The small molecule below binds the protein below.
Small molecule (SMILES): CC(=O)N[C@@H]1[C@@H](O)[C@H](O)[C@@H](CO)O[C@H]1O

Sequence of chain 1.T:
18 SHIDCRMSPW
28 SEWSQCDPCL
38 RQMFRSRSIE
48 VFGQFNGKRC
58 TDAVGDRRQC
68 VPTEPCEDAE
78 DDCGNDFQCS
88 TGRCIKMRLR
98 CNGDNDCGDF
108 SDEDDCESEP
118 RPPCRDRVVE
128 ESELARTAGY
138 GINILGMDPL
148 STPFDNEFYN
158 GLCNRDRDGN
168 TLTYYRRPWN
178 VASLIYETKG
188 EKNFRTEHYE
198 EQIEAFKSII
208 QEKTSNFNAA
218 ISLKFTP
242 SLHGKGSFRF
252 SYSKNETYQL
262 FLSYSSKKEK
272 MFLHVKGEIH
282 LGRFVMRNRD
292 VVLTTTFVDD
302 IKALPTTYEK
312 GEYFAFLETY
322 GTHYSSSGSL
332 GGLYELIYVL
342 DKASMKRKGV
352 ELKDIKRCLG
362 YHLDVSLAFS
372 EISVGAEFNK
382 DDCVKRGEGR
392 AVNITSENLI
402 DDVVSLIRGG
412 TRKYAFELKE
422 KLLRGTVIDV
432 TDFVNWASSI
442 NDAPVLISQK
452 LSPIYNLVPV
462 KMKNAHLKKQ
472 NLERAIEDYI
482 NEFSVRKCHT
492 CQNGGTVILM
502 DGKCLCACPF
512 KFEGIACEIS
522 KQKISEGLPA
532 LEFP

Binding-site contacts:
Ligand atom C8 contacts residue GLU209 of chain 1.T at 3.2 Å.
Ligand atom N2 contacts residue THR258 of chain 1.T at 4.0 Å.
Ligand atom C6 contacts residue LYS357 of chain 1.T at 3.5 Å.
Ligand atom C3 contacts residue ASN256 of chain 1.T at 3.8 Å.
Ligand atom C5 contacts residue ASP355 of chain 1.T at 3.5 Å.
Ligand atom C6 contacts residue ASN256 of chain 1.T at 4.5 Å.
Ligand atom C5 contacts residue ASN256 of chain 1.T at 3.7 Å.
Ligand atom O6 contacts residue LYS357 of chain 1.T at 3.4 Å (salt-bridge).
Ligand atom O7 contacts residue ASN256 of chain 1.T at 3.4 Å (h-bond).
Ligand atom O5 contacts residue ASN256 of chain 1.T at 2.4 Å (h-bond).
Ligand atom C6 contacts residue ASP355 of chain 1.T at 3.2 Å.
Ligand atom C2 contacts residue ASN256 of chain 1.T at 2.4 Å.
Ligand atom C1 contacts residue ASN256 of chain 1.T at 1.4 Å.
Ligand atom N2 contacts residue ASN256 of chain 1.T at 2.8 Å (h-bond).
Ligand atom O7 contacts residue THR211 of chain 1.T at 4.3 Å.
Ligand atom C2 contacts residue THR258 of chain 1.T at 4.4 Å.
Ligand atom C8 contacts residue ASN256 of chain 1.T at 4.4 Å.
Ligand atom C7 contacts residue ASN256 of chain 1.T at 3.3 Å.
Ligand atom C8 contacts residue THR211 of chain 1.T at 4.2 Å.
Ligand atom C4 contacts residue ASN256 of chain 1.T at 4.3 Å.
Ligand atom O6 contacts residue ASP355 of chain 1.T at 4.3 Å.
Ligand atom O5 contacts residue ASP355 of chain 1.T at 4.1 Å.
Ligand atom C7 contacts residue THR211 of chain 1.T at 4.4 Å.
Ligand atom C1 contacts residue THR258 of chain 1.T at 3.8 Å.